Sequence of chain 1.A:
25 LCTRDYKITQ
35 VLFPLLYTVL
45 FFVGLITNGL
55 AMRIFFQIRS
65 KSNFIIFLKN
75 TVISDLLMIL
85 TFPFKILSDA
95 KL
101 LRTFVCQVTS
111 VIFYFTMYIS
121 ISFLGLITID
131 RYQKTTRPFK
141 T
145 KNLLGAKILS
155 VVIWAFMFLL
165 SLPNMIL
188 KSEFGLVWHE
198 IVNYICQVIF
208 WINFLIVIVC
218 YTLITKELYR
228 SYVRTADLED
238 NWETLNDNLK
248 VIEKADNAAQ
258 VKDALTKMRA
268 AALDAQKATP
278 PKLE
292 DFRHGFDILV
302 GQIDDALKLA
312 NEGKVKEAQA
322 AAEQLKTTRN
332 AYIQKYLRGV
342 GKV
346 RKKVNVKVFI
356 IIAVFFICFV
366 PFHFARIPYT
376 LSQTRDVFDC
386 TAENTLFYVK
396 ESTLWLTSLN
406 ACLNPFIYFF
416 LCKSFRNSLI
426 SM

Binding-site contacts:
Ligand atom C7 contacts residue VAL216 of chain 1.A at 3.7 Å (hydrophobic).
Ligand atom C1 contacts residue ILE129 of chain 1.A at 4.3 Å (hydrophobic).
Ligand atom C14 contacts residue ILE213 of chain 1.A at 3.8 Å (hydrophobic).
Ligand atom C7 contacts residue ILE213 of chain 1.A at 4.4 Å (hydrophobic).
Ligand atom C17 contacts residue ILE213 of chain 1.A at 4.4 Å (hydrophobic).
Ligand atom C16 contacts residue LEU212 of chain 1.A at 3.7 Å (hydrophobic).
Ligand atom C21 contacts residue OLC1 of chain 1.F at 3.8 Å.
Ligand atom C15 contacts residue LEU212 of chain 1.A at 4.0 Å (hydrophobic).
Ligand atom C21 contacts residue ILE209 of chain 1.A at 3.8 Å (hydrophobic).
Ligand atom C6 contacts residue VAL216 of chain 1.A at 3.9 Å (hydrophobic).
Ligand atom C11 contacts residue OLC1 of chain 1.F at 4.1 Å.
Ligand atom C3 contacts residue ILE129 of chain 1.A at 3.8 Å (hydrophobic).
Ligand atom C20 contacts residue OLC1 of chain 1.F at 4.0 Å.
Ligand atom C1 contacts residue OLC1 of chain 1.F at 4.4 Å.
Ligand atom C23 contacts residue OLC1 of chain 1.F at 3.8 Å.
Ligand atom C6 contacts residue CYS217 of chain 1.A at 4.4 Å (hydrophobic).
Ligand atom C2 contacts residue GLN133 of chain 1.A at 4.4 Å.
Ligand atom C26 contacts residue ILE209 of chain 1.A at 4.3 Å (hydrophobic).
Ligand atom C16 contacts residue ILE209 of chain 1.A at 4.3 Å (hydrophobic).
Ligand atom C12 contacts residue OLC1 of chain 1.F at 3.7 Å.
Ligand atom C3 contacts residue TYR132 of chain 1.A at 4.2 Å (hydrophobic).
Ligand atom C27 contacts residue OLC1 of chain 1.F at 3.8 Å.
Ligand atom C2 contacts residue ILE129 of chain 1.A at 3.9 Å (hydrophobic).
Ligand atom C15 contacts residue VAL216 of chain 1.A at 4.1 Å (hydrophobic).
Ligand atom O1 contacts residue GLN133 of chain 1.A at 3.6 Å.
Ligand atom C15 contacts residue ILE213 of chain 1.A at 4.1 Å (hydrophobic).
Ligand atom C3 contacts residue GLN133 of chain 1.A at 4.4 Å.
Ligand atom C16 contacts residue ILE213 of chain 1.A at 4.2 Å (hydrophobic).
Ligand atom C4 contacts residue TYR132 of chain 1.A at 4.0 Å (hydrophobic).
Ligand atom O1 contacts residue TYR132 of chain 1.A at 3.8 Å.
Ligand atom O1 contacts residue ILE129 of chain 1.A at 4.2 Å.

The protein below binds the small molecule below.
Small molecule (SMILES): CC(C)CCC[C@@H](C)[C@H]1CC[C@H]2[C@@H]3CC=C4C[C@@H](O)CC[C@]4(C)[C@H]3CC[C@]12C